Binding-site contacts:
Ligand atom C1 contacts residue BMA3 of chain 1.M at 3.4 Å.
Ligand atom O6 contacts residue ALA408 of chain 1.C at 4.4 Å.
Ligand atom O4 contacts residue ARG158 of chain 1.C at 4.1 Å.
Ligand atom O5 contacts residue PRO407 of chain 1.C at 4.4 Å.
Ligand atom C5 contacts residue PRO407 of chain 1.C at 4.5 Å (hydrophobic).
Ligand atom O4 contacts residue ASP162 of chain 1.C at 2.7 Å (salt-bridge).
Ligand atom C5 contacts residue BMA3 of chain 1.M at 4.0 Å.
Ligand atom C3 contacts residue ASP162 of chain 1.C at 4.2 Å.
Ligand atom C5 contacts residue ARG158 of chain 1.C at 4.2 Å.
Ligand atom C6 contacts residue ARG158 of chain 1.C at 3.7 Å.
Ligand atom C6 contacts residue PRO407 of chain 1.C at 3.4 Å (hydrophobic).
Ligand atom C6 contacts residue BMA3 of chain 1.M at 4.4 Å.
Ligand atom O6 contacts residue ASP406 of chain 1.C at 4.4 Å.
Ligand atom O6 contacts residue TRP405 of chain 1.C at 4.3 Å.
Ligand atom O6 contacts residue PRO407 of chain 1.C at 2.4 Å (h-bond).
Ligand atom C2 contacts residue BMA3 of chain 1.M at 3.8 Å.
Ligand atom C4 contacts residue ASP162 of chain 1.C at 3.6 Å.
Ligand atom O5 contacts residue BMA3 of chain 1.M at 3.4 Å (h-bond).

A small-molecule ligand and the protein it binds are described below.
Small molecule (SMILES): OC[C@H]1O[C@H](O)[C@@H](O)[C@@H](O)[C@@H]1O

Sequence of chain 1.C:
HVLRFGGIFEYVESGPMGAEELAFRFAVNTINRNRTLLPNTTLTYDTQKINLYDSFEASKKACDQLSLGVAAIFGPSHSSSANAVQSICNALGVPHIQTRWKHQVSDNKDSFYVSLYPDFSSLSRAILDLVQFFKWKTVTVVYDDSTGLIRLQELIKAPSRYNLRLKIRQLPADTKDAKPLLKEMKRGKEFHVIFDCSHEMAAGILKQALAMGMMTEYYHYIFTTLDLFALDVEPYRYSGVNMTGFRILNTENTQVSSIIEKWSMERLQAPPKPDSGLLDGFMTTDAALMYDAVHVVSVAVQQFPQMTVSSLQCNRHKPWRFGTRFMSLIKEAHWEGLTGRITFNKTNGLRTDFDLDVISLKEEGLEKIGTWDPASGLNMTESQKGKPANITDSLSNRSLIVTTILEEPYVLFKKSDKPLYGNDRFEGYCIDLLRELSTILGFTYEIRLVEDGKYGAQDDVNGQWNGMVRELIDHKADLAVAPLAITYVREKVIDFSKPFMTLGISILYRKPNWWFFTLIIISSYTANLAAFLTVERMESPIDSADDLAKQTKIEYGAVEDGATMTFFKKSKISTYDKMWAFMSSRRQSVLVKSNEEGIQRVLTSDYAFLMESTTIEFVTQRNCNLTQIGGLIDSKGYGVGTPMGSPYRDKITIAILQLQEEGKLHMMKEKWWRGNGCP